The protein below binds the small molecule below.
Small molecule (SMILES): O=C(COc1cccc(F)c1)NC1CC1

Binding-site contacts:
Ligand atom C1 contacts residue TYR72 of chain 1.B at 3.7 Å (hydrophobic).
Ligand atom O contacts residue TYR72 of chain 1.B at 3.4 Å.
Ligand atom C5 contacts residue TYR72 of chain 1.B at 3.6 Å (hydrophobic).
Ligand atom C2 contacts residue GLU87 of chain 1.B at 4.0 Å.
Ligand atom C4 contacts residue PRO9 of chain 1.B at 4.5 Å (hydrophobic).
Ligand atom C7 contacts residue GLN74 of chain 1.B at 4.2 Å.
Ligand atom F contacts residue PRO9 of chain 1.B at 4.2 Å.
Ligand atom C6 contacts residue THR11 of chain 1.B at 4.4 Å.
Ligand atom O1 contacts residue TYR72 of chain 1.B at 4.4 Å.
Ligand atom C4 contacts residue ILE96 of chain 1.B at 3.8 Å (hydrophobic).
Ligand atom C4 contacts residue TYR72 of chain 1.B at 3.6 Å (hydrophobic).
Ligand atom N contacts residue LYS92 of chain 1.B at 4.0 Å.
Ligand atom C contacts residue TYR72 of chain 1.B at 3.7 Å (hydrophobic).
Ligand atom C5 contacts residue ILE96 of chain 1.B at 3.5 Å (hydrophobic).
Ligand atom C9 contacts residue LYS92 of chain 1.B at 4.2 Å.
Ligand atom C contacts residue GLU87 of chain 1.B at 4.2 Å.
Ligand atom F contacts residue THR11 of chain 1.B at 3.6 Å.
Ligand atom F contacts residue PHE10 of chain 1.B at 4.0 Å.
Ligand atom C8 contacts residue TYR72 of chain 1.B at 4.3 Å (hydrophobic).
Ligand atom N contacts residue TYR72 of chain 1.B at 3.9 Å.
Ligand atom O contacts residue GLU87 of chain 1.B at 3.6 Å.
Ligand atom C1 contacts residue GLU87 of chain 1.B at 3.3 Å.
Ligand atom C2 contacts residue TYR72 of chain 1.B at 3.4 Å (hydrophobic).
Ligand atom O1 contacts residue GLN74 of chain 1.B at 3.5 Å (h-bond).
Ligand atom C7 contacts residue TYR72 of chain 1.B at 4.0 Å (hydrophobic).
Ligand atom C4 contacts residue THR11 of chain 1.B at 4.0 Å.
Ligand atom F contacts residue PHE100 of chain 1.B at 3.9 Å.
Ligand atom F contacts residue ILE96 of chain 1.B at 3.8 Å.
Ligand atom C6 contacts residue TYR72 of chain 1.B at 4.0 Å (hydrophobic).
Ligand atom F contacts residue TYR72 of chain 1.B at 4.1 Å.
Ligand atom C6 contacts residue GLN74 of chain 1.B at 4.2 Å.
Ligand atom N contacts residue GLU87 of chain 1.B at 4.2 Å.
Ligand atom C contacts residue PHE93 of chain 1.B at 3.6 Å (hydrophobic).
Ligand atom C3 contacts residue TYR72 of chain 1.B at 3.4 Å (hydrophobic).
Ligand atom C contacts residue ILE96 of chain 1.B at 4.2 Å (hydrophobic).
Ligand atom C5 contacts residue PRO9 of chain 1.B at 3.7 Å (hydrophobic).
Ligand atom C3 contacts residue THR11 of chain 1.B at 3.5 Å.
Ligand atom C5 contacts residue PHE93 of chain 1.B at 4.3 Å (hydrophobic).

Sequence of chain 1.B:
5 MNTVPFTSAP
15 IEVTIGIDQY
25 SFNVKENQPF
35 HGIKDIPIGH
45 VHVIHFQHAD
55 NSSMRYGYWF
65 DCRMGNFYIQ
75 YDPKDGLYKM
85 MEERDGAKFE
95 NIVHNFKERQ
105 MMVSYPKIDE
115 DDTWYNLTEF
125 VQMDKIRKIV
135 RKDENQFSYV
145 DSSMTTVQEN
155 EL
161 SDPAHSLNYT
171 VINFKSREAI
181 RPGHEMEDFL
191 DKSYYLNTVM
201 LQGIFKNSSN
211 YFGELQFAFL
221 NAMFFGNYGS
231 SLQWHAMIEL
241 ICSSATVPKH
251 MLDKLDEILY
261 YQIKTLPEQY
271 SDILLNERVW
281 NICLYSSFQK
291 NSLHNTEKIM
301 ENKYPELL